Binding-site contacts:
Ligand atom C4 contacts residue HIS31 of chain 1.B at 4.3 Å.
Ligand atom O4 contacts residue PHE105 of chain 1.B at 4.5 Å.
Ligand atom C4 contacts residue GLY103 of chain 1.B at 4.5 Å.
Ligand atom C3 contacts residue ASN28 of chain 1.B at 3.8 Å.
Ligand atom O4 contacts residue LEU102 of chain 1.B at 4.2 Å.
Ligand atom C6 contacts residue HIS31 of chain 1.B at 4.0 Å.
Ligand atom C6 contacts residue PHE105 of chain 1.B at 4.0 Å (hydrophobic).
Ligand atom C5 contacts residue LYS54 of chain 1.B at 4.5 Å.
Ligand atom C6 contacts residue SER30 of chain 1.B at 3.9 Å.
Ligand atom C1 contacts residue LYS54 of chain 1.B at 4.2 Å.
Ligand atom O5 contacts residue LYS54 of chain 1.B at 3.4 Å.
Ligand atom C4 contacts residue PHE105 of chain 1.B at 4.3 Å (hydrophobic).
Ligand atom C6 contacts residue LYS54 of chain 1.B at 4.2 Å.
Ligand atom C6 contacts residue SER30 of chain 1.B at 3.8 Å.
Ligand atom C4 contacts residue ASN28 of chain 1.B at 4.2 Å.
Ligand atom C8 contacts residue LYS54 of chain 1.B at 3.5 Å.
Ligand atom C5 contacts residue SER30 of chain 1.B at 4.0 Å.
Ligand atom C1 contacts residue HIS31 of chain 1.B at 4.2 Å.
Ligand atom C8 contacts residue ASN28 of chain 1.B at 4.5 Å.
Ligand atom C2 contacts residue ASN28 of chain 1.B at 2.5 Å.
Ligand atom O4 contacts residue GLY103 of chain 1.B at 3.6 Å.
Ligand atom C1 contacts residue ASN28 of chain 1.B at 1.4 Å.
Ligand atom O5 contacts residue SER30 of chain 1.B at 4.1 Å.
Ligand atom C5 contacts residue HIS31 of chain 1.B at 3.8 Å.
Ligand atom O5 contacts residue HIS31 of chain 1.B at 3.5 Å (h-bond).
Ligand atom C5 contacts residue ASN28 of chain 1.B at 3.6 Å.
Ligand atom C5 contacts residue SER30 of chain 1.B at 4.5 Å.
Ligand atom N2 contacts residue ASN28 of chain 1.B at 2.9 Å (h-bond).
Ligand atom O7 contacts residue ASN28 of chain 1.B at 3.8 Å.
Ligand atom C7 contacts residue ASN28 of chain 1.B at 3.5 Å.
Ligand atom C6 contacts residue GLY103 of chain 1.B at 3.6 Å.
Ligand atom C6 contacts residue LEU102 of chain 1.B at 3.6 Å (hydrophobic).
Ligand atom O4 contacts residue LYS54 of chain 1.B at 3.8 Å.
Ligand atom O5 contacts residue ASN28 of chain 1.B at 2.3 Å (h-bond).

A protein and the small-molecule ligand that binds it are described below.
Small molecule (SMILES): CC(=O)N[C@H]1[C@@H](O[C@H]2[C@H](O)[C@@H](NC(C)=O)CO[C@@H]2CO[C@@H]2O[C@@H](C)[C@@H](O)[C@@H](O)[C@@H]2O)O[C@H](CO)[C@@H](OC2O[C@H](CO)[C@@H](O)[C@H](O)[C@@H]2O)[C@@H]1O

Sequence of chain 1.B:
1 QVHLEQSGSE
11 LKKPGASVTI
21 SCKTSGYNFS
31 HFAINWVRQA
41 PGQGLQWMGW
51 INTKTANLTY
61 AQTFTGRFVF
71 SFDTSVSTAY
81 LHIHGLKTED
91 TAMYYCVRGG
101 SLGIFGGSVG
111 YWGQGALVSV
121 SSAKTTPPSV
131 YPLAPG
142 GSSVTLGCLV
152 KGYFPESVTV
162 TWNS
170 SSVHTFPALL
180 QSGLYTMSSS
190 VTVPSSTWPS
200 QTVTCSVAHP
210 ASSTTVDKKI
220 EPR